Sequence of chain 1.C:
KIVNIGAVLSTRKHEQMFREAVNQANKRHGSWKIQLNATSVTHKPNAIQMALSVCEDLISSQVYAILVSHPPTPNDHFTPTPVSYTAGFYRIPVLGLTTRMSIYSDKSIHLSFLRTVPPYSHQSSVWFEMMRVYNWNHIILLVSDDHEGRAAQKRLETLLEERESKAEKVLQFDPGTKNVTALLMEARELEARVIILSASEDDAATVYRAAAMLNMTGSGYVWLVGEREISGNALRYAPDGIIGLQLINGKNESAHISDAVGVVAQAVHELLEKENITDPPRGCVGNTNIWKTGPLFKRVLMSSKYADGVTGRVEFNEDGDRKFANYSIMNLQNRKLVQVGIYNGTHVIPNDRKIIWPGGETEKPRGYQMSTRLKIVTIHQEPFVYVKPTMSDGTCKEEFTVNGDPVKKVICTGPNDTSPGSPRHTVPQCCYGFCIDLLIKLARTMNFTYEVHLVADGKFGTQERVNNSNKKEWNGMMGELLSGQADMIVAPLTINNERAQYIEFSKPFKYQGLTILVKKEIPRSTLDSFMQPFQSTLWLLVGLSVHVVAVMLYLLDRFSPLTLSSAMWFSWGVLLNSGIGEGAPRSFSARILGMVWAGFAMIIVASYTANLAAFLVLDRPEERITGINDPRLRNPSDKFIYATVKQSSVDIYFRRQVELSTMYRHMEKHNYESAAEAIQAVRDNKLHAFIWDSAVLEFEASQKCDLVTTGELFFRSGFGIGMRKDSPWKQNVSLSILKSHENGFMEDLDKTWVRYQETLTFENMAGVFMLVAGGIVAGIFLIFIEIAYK

This small molecule binds to this protein.
Small molecule (SMILES): CC(=O)N[C@@H]1[C@@H](O)[C@H](O)[C@@H](CO)O[C@H]1O

Binding-site contacts:
Ligand atom O5 contacts residue ASN350 of chain 1.C at 2.5 Å (h-bond).
Ligand atom C5 contacts residue ASN350 of chain 1.C at 3.7 Å.
Ligand atom O6 contacts residue ASN368 of chain 1.C at 2.5 Å (h-bond).
Ligand atom C1 contacts residue ASN368 of chain 1.C at 4.3 Å.
Ligand atom C6 contacts residue ASN368 of chain 1.C at 3.2 Å.
Ligand atom C2 contacts residue ASN350 of chain 1.C at 2.5 Å.
Ligand atom C7 contacts residue ASN350 of chain 1.C at 4.0 Å.
Ligand atom N2 contacts residue THR335 of chain 1.C at 4.2 Å.
Ligand atom N2 contacts residue GLY336 of chain 1.C at 4.5 Å.
Ligand atom C4 contacts residue ASN350 of chain 1.C at 4.3 Å.
Ligand atom C5 contacts residue ASN368 of chain 1.C at 3.8 Å.
Ligand atom N2 contacts residue ASN350 of chain 1.C at 2.8 Å (h-bond).
Ligand atom C7 contacts residue THR335 of chain 1.C at 4.3 Å.
Ligand atom C3 contacts residue ASN350 of chain 1.C at 3.8 Å.
Ligand atom C8 contacts residue GLY336 of chain 1.C at 3.8 Å.
Ligand atom C1 contacts residue ASN350 of chain 1.C at 1.4 Å.
Ligand atom C8 contacts residue VAL334 of chain 1.C at 3.5 Å (hydrophobic).
Ligand atom O6 contacts residue ASN350 of chain 1.C at 4.4 Å.
Ligand atom O5 contacts residue ASN368 of chain 1.C at 3.2 Å (h-bond).
Ligand atom C8 contacts residue THR335 of chain 1.C at 3.4 Å.
Ligand atom O7 contacts residue ASN350 of chain 1.C at 4.5 Å.